Sequence of chain 1.C:
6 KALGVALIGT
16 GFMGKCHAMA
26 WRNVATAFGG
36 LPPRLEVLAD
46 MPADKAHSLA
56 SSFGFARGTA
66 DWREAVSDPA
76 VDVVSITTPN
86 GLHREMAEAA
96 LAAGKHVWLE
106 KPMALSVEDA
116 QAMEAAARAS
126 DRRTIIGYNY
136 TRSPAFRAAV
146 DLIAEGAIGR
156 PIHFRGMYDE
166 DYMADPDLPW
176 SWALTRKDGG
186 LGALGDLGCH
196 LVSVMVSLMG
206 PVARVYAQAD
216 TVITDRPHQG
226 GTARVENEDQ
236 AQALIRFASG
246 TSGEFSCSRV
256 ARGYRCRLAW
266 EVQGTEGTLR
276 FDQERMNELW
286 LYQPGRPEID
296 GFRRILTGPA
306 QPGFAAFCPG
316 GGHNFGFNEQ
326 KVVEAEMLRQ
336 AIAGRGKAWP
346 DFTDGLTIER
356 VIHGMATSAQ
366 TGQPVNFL

This small molecule binds to this protein.
Small molecule (SMILES): O=C1O[C@@H](CO)[C@H](O)[C@@H](O)[C@@H]1O

Binding-site contacts:
Ligand atom O5 contacts residue LYS106 of chain 1.D at 3.8 Å.
Ligand atom O3 contacts residue CYS261 of chain 1.D at 4.0 Å.
Ligand atom O3 contacts residue GLU165 of chain 1.D at 2.5 Å (salt-bridge).
Ligand atom O5 contacts residue NAI1 of chain 1.L at 3.9 Å.
Ligand atom O5 contacts residue ASP191 of chain 1.D at 3.6 Å (salt-bridge).
Ligand atom O3 contacts residue TYR135 of chain 1.D at 3.4 Å (h-bond).
Ligand atom O1 contacts residue LYS106 of chain 1.D at 2.7 Å (salt-bridge).
Ligand atom O4 contacts residue TYR167 of chain 1.D at 4.2 Å.
Ligand atom C2 contacts residue NAI1 of chain 1.L at 3.7 Å.
Ligand atom C2 contacts residue GLU165 of chain 1.D at 4.1 Å.
Ligand atom O3 contacts residue HIS318 of chain 1.C at 2.7 Å (h-bond).
Ligand atom O2 contacts residue NAI1 of chain 1.L at 2.6 Å (h-bond).
Ligand atom O4 contacts residue HIS318 of chain 1.C at 4.0 Å.
Ligand atom C3 contacts residue TYR163 of chain 1.D at 3.9 Å (hydrophobic).
Ligand atom C4 contacts residue LEU192 of chain 1.D at 4.2 Å (hydrophobic).
Ligand atom O1 contacts residue HIS195 of chain 1.D at 2.8 Å (h-bond).
Ligand atom C4 contacts residue GLU165 of chain 1.D at 3.0 Å.
Ligand atom C1 contacts residue NAI1 of chain 1.L at 3.4 Å.
Ligand atom O3 contacts residue TYR163 of chain 1.D at 3.1 Å (h-bond).
Ligand atom O2 contacts residue HIS195 of chain 1.D at 3.5 Å (h-bond).
Ligand atom C5 contacts residue NAI1 of chain 1.L at 3.9 Å.
Ligand atom O6 contacts residue ASP191 of chain 1.D at 4.1 Å.
Ligand atom C6 contacts residue TYR167 of chain 1.D at 3.8 Å (hydrophobic).
Ligand atom O6 contacts residue TYR167 of chain 1.D at 4.2 Å.
Ligand atom O2 contacts residue HIS318 of chain 1.C at 4.2 Å.
Ligand atom O1 contacts residue ASP191 of chain 1.D at 3.3 Å (salt-bridge).
Ligand atom C1 contacts residue ASP191 of chain 1.D at 3.5 Å.
Ligand atom C2 contacts residue HIS195 of chain 1.D at 3.9 Å.
Ligand atom C2 contacts residue TYR163 of chain 1.D at 3.5 Å (hydrophobic).
Ligand atom C1 contacts residue HIS195 of chain 1.D at 3.7 Å.
Ligand atom C3 contacts residue GLU165 of chain 1.D at 3.5 Å.
Ligand atom C3 contacts residue HIS318 of chain 1.C at 3.5 Å.
Ligand atom O2 contacts residue TYR163 of chain 1.D at 3.5 Å (h-bond).
Ligand atom O2 contacts residue TYR135 of chain 1.D at 2.7 Å (h-bond).
Ligand atom C3 contacts residue TYR135 of chain 1.D at 4.0 Å (hydrophobic).
Ligand atom O4 contacts residue GLU165 of chain 1.D at 2.6 Å (salt-bridge).
Ligand atom O1 contacts residue NAI1 of chain 1.L at 3.1 Å.
Ligand atom C2 contacts residue TYR135 of chain 1.D at 3.8 Å (hydrophobic).
Ligand atom C3 contacts residue NAI1 of chain 1.L at 4.1 Å.
Ligand atom C1 contacts residue LYS106 of chain 1.D at 3.6 Å.

Sequence of chain 1.D:
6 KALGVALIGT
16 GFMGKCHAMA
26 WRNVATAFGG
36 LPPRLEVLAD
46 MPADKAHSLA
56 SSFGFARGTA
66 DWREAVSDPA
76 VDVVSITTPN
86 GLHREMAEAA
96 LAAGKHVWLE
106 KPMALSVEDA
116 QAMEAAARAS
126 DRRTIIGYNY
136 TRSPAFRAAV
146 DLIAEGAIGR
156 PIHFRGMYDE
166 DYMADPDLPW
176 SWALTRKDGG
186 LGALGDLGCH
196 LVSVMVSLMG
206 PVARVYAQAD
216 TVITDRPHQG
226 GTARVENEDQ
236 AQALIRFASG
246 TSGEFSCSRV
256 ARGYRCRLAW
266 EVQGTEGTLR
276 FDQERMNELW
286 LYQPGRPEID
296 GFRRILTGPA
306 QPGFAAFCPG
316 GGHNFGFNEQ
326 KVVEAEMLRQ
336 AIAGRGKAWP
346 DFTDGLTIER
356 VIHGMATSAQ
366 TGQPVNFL